Sequence of chain 4.B:
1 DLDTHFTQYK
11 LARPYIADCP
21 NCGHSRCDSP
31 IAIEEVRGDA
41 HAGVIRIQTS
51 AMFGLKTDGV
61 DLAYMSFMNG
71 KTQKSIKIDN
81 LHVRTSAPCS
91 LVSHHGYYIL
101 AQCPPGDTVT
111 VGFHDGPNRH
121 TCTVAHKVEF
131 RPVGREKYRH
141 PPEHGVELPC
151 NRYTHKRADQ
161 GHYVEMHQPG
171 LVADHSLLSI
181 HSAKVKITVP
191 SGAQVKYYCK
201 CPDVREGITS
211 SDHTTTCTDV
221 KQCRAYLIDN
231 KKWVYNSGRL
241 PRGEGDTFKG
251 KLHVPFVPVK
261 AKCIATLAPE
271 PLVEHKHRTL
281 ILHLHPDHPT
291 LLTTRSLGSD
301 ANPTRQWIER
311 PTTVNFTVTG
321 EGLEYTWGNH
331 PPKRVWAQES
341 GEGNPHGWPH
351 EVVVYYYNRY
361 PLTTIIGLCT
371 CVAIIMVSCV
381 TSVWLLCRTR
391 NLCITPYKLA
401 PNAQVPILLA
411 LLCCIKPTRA

Binding-site contacts:
Ligand atom C8 contacts residue ILE281 of chain 4.B at 4.5 Å (hydrophobic).
Ligand atom C3 contacts residue ASN315 of chain 4.B at 3.8 Å.
Ligand atom C1 contacts residue VAL314 of chain 4.B at 4.4 Å (hydrophobic).
Ligand atom O7 contacts residue ASN315 of chain 4.B at 4.2 Å.
Ligand atom N2 contacts residue ASN315 of chain 4.B at 2.8 Å (h-bond).
Ligand atom C6 contacts residue THR313 of chain 4.B at 4.5 Å.
Ligand atom C1 contacts residue ASN315 of chain 4.B at 1.4 Å.
Ligand atom C7 contacts residue ASN315 of chain 4.B at 3.3 Å.
Ligand atom C4 contacts residue ASN315 of chain 4.B at 4.3 Å.
Ligand atom O5 contacts residue ASN315 of chain 4.B at 2.4 Å (h-bond).
Ligand atom C6 contacts residue ASN315 of chain 4.B at 4.5 Å.
Ligand atom C8 contacts residue ASN315 of chain 4.B at 3.5 Å.
Ligand atom O5 contacts residue THR313 of chain 4.B at 4.3 Å.
Ligand atom O5 contacts residue VAL314 of chain 4.B at 3.8 Å.
Ligand atom C2 contacts residue ASN315 of chain 4.B at 2.5 Å.
Ligand atom C5 contacts residue ASN315 of chain 4.B at 3.7 Å.

This small molecule binds to this protein.
Small molecule (SMILES): CC(=O)N[C@@H]1[C@@H](O)[C@H](O)[C@@H](CO)O[C@H]1O